Binding-site contacts:
Ligand atom C3 contacts residue LEU367 of chain 1.E at 3.3 Å (hydrophobic).
Ligand atom O7 contacts residue GLN308 of chain 1.E at 3.9 Å.
Ligand atom O4 contacts residue THR364 of chain 1.E at 4.2 Å.
Ligand atom C4 contacts residue THR364 of chain 1.E at 4.5 Å.
Ligand atom O6 contacts residue THR368 of chain 1.E at 2.3 Å (h-bond).
Ligand atom O7 contacts residue ASN307 of chain 1.E at 2.6 Å.
Ligand atom O7 contacts residue GLY363 of chain 1.E at 4.5 Å.
Ligand atom C5 contacts residue THR368 of chain 1.E at 4.4 Å.
Ligand atom O7 contacts residue ASN304 of chain 1.E at 4.2 Å.
Ligand atom O3 contacts residue LEU367 of chain 1.E at 2.8 Å.
Ligand atom N2 contacts residue ASN307 of chain 1.E at 4.4 Å.
Ligand atom C8 contacts residue GLN308 of chain 1.E at 2.8 Å.
Ligand atom N2 contacts residue LEU367 of chain 1.E at 3.4 Å.
Ligand atom C7 contacts residue ASN307 of chain 1.E at 3.2 Å.
Ligand atom C4 contacts residue LEU367 of chain 1.E at 3.7 Å (hydrophobic).
Ligand atom C5 contacts residue LEU367 of chain 1.E at 4.2 Å (hydrophobic).
Ligand atom C7 contacts residue GLN308 of chain 1.E at 3.6 Å.
Ligand atom C6 contacts residue LEU367 of chain 1.E at 4.3 Å (hydrophobic).
Ligand atom C1 contacts residue LEU367 of chain 1.E at 3.6 Å (hydrophobic).
Ligand atom C7 contacts residue LEU367 of chain 1.E at 3.3 Å (hydrophobic).
Ligand atom O5 contacts residue ASN304 of chain 1.E at 3.2 Å (h-bond).
Ligand atom C6 contacts residue GLN369 of chain 1.E at 3.6 Å.
Ligand atom O7 contacts residue LEU367 of chain 1.E at 2.6 Å.
Ligand atom O7 contacts residue ASN303 of chain 1.E at 4.3 Å.
Ligand atom C2 contacts residue LEU367 of chain 1.E at 3.0 Å (hydrophobic).
Ligand atom O6 contacts residue GLN369 of chain 1.E at 3.2 Å.
Ligand atom O7 contacts residue TRP359 of chain 1.E at 3.7 Å.
Ligand atom O5 contacts residue THR368 of chain 1.E at 4.0 Å.
Ligand atom O3 contacts residue THR364 of chain 1.E at 3.6 Å.
Ligand atom C2 contacts residue ASN304 of chain 1.E at 4.0 Å.
Ligand atom C6 contacts residue THR368 of chain 1.E at 3.4 Å.
Ligand atom N2 contacts residue ASN304 of chain 1.E at 4.5 Å.
Ligand atom O6 contacts residue SER370 of chain 1.E at 4.3 Å.
Ligand atom O5 contacts residue LEU367 of chain 1.E at 3.8 Å.
Ligand atom C8 contacts residue ASN307 of chain 1.E at 2.6 Å.
Ligand atom C1 contacts residue ASN304 of chain 1.E at 2.8 Å.

A protein and the small-molecule ligand that binds it are described below.
Small molecule (SMILES): CC(=O)N[C@@H]1[C@@H](O)[C@H](O)[C@@H](CO)O[C@H]1O

Sequence of chain 1.E:
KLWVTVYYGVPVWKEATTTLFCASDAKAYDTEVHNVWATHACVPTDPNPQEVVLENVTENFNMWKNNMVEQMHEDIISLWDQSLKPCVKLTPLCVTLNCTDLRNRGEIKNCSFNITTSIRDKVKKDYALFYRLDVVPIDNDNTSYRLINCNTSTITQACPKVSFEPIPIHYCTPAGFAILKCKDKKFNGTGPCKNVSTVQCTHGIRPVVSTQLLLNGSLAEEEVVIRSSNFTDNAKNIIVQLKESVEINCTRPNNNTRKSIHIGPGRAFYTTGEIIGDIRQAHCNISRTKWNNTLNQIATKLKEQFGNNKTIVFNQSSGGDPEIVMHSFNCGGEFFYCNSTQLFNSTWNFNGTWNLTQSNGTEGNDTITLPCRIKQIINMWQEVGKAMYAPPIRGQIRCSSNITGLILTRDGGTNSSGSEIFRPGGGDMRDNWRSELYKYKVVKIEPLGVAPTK